Sequence of chain 1.A:
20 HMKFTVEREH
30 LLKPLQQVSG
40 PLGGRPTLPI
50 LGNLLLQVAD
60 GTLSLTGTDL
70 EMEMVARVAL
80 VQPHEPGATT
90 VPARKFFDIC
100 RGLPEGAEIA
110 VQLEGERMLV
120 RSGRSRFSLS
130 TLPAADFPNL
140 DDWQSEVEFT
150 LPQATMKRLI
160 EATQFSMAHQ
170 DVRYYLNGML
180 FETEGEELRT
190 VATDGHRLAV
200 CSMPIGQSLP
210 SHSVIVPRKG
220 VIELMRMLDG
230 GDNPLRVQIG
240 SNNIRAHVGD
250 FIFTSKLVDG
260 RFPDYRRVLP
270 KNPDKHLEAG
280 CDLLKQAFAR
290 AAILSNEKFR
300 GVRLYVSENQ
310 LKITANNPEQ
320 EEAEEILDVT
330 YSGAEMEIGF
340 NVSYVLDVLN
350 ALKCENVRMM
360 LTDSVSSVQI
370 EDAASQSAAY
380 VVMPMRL

Binding-site contacts:
Ligand atom CB contacts residue MET382 of chain 1.A at 3.7 Å (hydrophobic).
Ligand atom CE2 contacts residue THR192 of chain 1.A at 3.7 Å.
Ligand atom CD2 contacts residue MET382 of chain 1.A at 3.7 Å (hydrophobic).
Ligand atom OD2 contacts residue GLY194 of chain 1.A at 3.5 Å (h-bond).
Ligand atom OE1 contacts residue MET384 of chain 1.A at 3.5 Å.
Ligand atom O contacts residue MET382 of chain 1.A at 3.7 Å.
Ligand atom CA contacts residue GLY194 of chain 1.A at 3.6 Å.
Ligand atom CE1 contacts residue VAL267 of chain 1.A at 3.5 Å (hydrophobic).
Ligand atom C2 contacts residue ARG385 of chain 1.A at 3.5 Å.
Ligand atom CZ contacts residue ARG385 of chain 1.A at 3.5 Å.
Ligand atom NE2 contacts residue MET382 of chain 1.A at 3.3 Å (h-bond).
Ligand atom CD1 contacts residue THR192 of chain 1.A at 3.6 Å.
Ligand atom CD1 contacts residue PRO262 of chain 1.A at 3.5 Å (hydrophobic).
Ligand atom C contacts residue GLY194 of chain 1.A at 3.6 Å.
Ligand atom CD1 contacts residue PRO383 of chain 1.A at 3.4 Å (hydrophobic).
Ligand atom CZ contacts residue PRO262 of chain 1.A at 3.7 Å (hydrophobic).
Ligand atom CG contacts residue HIS195 of chain 1.A at 3.6 Å.
Ligand atom CG contacts residue ARG172 of chain 1.A at 3.6 Å.
Ligand atom CD1 contacts residue LEU197 of chain 1.A at 3.7 Å (hydrophobic).
Ligand atom CG contacts residue GLY194 of chain 1.A at 3.3 Å.
Ligand atom CB contacts residue PRO383 of chain 1.A at 3.4 Å (hydrophobic).
Ligand atom N contacts residue GLY194 of chain 1.A at 2.8 Å (h-bond).
Ligand atom N contacts residue PRO383 of chain 1.A at 3.2 Å (h-bond).
Ligand atom OD2 contacts residue ARG172 of chain 1.A at 3.0 Å (salt-bridge).
Ligand atom NE2 contacts residue PRO383 of chain 1.A at 3.6 Å.
Ligand atom OD1 contacts residue GLY194 of chain 1.A at 3.5 Å (h-bond).
Ligand atom O contacts residue HIS195 of chain 1.A at 3.5 Å.
Ligand atom OB contacts residue MET384 of chain 1.A at 3.1 Å.
Ligand atom O contacts residue MET382 of chain 1.A at 3.4 Å.
Ligand atom C3 contacts residue ARG385 of chain 1.A at 3.6 Å.
Ligand atom O contacts residue VAL267 of chain 1.A at 3.3 Å.
Ligand atom OE1 contacts residue TYR343 of chain 1.A at 3.5 Å.
Ligand atom CA contacts residue ARG385 of chain 1.A at 3.6 Å.
Ligand atom OD1 contacts residue ARG172 of chain 1.A at 3.2 Å (salt-bridge).
Ligand atom CE1 contacts residue PRO262 of chain 1.A at 3.2 Å (hydrophobic).
Ligand atom C contacts residue MET382 of chain 1.A at 3.6 Å (hydrophobic).
Ligand atom CA contacts residue GLY194 of chain 1.A at 3.6 Å.
Ligand atom CB contacts residue GLY194 of chain 1.A at 3.3 Å.
Ligand atom OB contacts residue ARG385 of chain 1.A at 2.8 Å (salt-bridge).
Ligand atom CG contacts residue GLY194 of chain 1.A at 3.4 Å.

The small molecule below binds the protein below.
Small molecule (SMILES): CC(C)C[C@H](NC(=O)[C@H](CC(=O)O)NC(=O)[C@H](CC1CCCCC1)NC(=O)[C@H](CCC(N)=O)NC(=O)Cc1cccc2ccccc12)C(=O)N[C@@H](Cc1ccccc1)C(=O)O